This protein binds this small molecule.
Small molecule (SMILES): Cc1ccc(CN(C(=O)N[C@@H](CS(=O)(=O)CC23CC4CC(CC(C4)C2)C3)C(=O)O)C(=O)c2ccc(-c3ccccc3)cc2)cc1

Binding-site contacts:
Ligand atom C3 contacts residue PHE46 of chain 1.G at 3.7 Å (hydrophobic).
Ligand atom O contacts residue ASN85 of chain 1.G at 3.2 Å (h-bond).
Ligand atom C2 contacts residue GLY87 of chain 1.G at 3.7 Å.
Ligand atom C29 contacts residue PHE140 of chain 1.G at 3.8 Å (hydrophobic).
Ligand atom C4 contacts residue PHE46 of chain 1.G at 3.6 Å (hydrophobic).
Ligand atom C14 contacts residue TYR50 of chain 1.G at 3.9 Å (hydrophobic).
Ligand atom C7 contacts residue PHE46 of chain 1.G at 3.8 Å (hydrophobic).
Ligand atom C18 contacts residue GLY87 of chain 1.G at 3.9 Å.
Ligand atom C5 contacts residue TYR50 of chain 1.G at 3.8 Å (hydrophobic).
Ligand atom C12 contacts residue LEU79 of chain 1.G at 3.7 Å (hydrophobic).
Ligand atom C10 contacts residue LEU57 of chain 1.G at 3.8 Å (hydrophobic).
Ligand atom C20 contacts residue TYR144 of chain 1.G at 4.0 Å (hydrophobic).
Ligand atom O3 contacts residue TRP86 of chain 1.G at 3.9 Å.
Ligand atom C6 contacts residue TYR50 of chain 1.G at 3.8 Å (hydrophobic).
Ligand atom C9 contacts residue PHE54 of chain 1.G at 3.7 Å (hydrophobic).
Ligand atom C11 contacts residue LEU79 of chain 1.G at 3.6 Å (hydrophobic).
Ligand atom C20 contacts residue ALA42 of chain 1.G at 3.4 Å (hydrophobic).
Ligand atom C16 contacts residue GLU45 of chain 1.G at 3.7 Å.
Ligand atom O contacts residue ARG88 of chain 1.G at 3.8 Å.
Ligand atom C8 contacts residue TYR50 of chain 1.G at 4.0 Å (hydrophobic).
Ligand atom C2 contacts residue ARG88 of chain 1.G at 3.9 Å.
Ligand atom O3 contacts residue ASN85 of chain 1.G at 3.3 Å (h-bond).
Ligand atom O contacts residue GLY87 of chain 1.G at 3.5 Å.
Ligand atom C8 contacts residue PHE46 of chain 1.G at 3.7 Å (hydrophobic).
Ligand atom C13 contacts residue TYR50 of chain 1.G at 3.4 Å (hydrophobic).
Ligand atom C19 contacts residue PHE46 of chain 1.G at 4.0 Å (hydrophobic).
Ligand atom C11 contacts residue LEU57 of chain 1.G at 3.7 Å (hydrophobic).
Ligand atom C9 contacts residue ALA53 of chain 1.G at 3.6 Å (hydrophobic).
Ligand atom C29 contacts residue TRP86 of chain 1.G at 3.7 Å (hydrophobic).
Ligand atom O2 contacts residue ASN85 of chain 1.G at 3.9 Å.
Ligand atom C28 contacts residue LEU143 of chain 1.G at 3.9 Å (hydrophobic).
Ligand atom O3 contacts residue GLY87 of chain 1.G at 2.9 Å (h-bond).
Ligand atom C32 contacts residue TYR144 of chain 1.G at 3.7 Å (hydrophobic).
Ligand atom C31 contacts residue GLY87 of chain 1.G at 3.6 Å.
Ligand atom C20 contacts residue GLU45 of chain 1.G at 3.9 Å.
Ligand atom C34 contacts residue LEU143 of chain 1.G at 3.5 Å (hydrophobic).
Ligand atom C3 contacts residue ALA91 of chain 1.G at 3.8 Å (hydrophobic).
Ligand atom C19 contacts residue GLY87 of chain 1.G at 3.5 Å.
Ligand atom C10 contacts residue ALA53 of chain 1.G at 3.8 Å (hydrophobic).
Ligand atom C18 contacts residue PHE46 of chain 1.G at 4.0 Å (hydrophobic).

Sequence of chain 1.G:
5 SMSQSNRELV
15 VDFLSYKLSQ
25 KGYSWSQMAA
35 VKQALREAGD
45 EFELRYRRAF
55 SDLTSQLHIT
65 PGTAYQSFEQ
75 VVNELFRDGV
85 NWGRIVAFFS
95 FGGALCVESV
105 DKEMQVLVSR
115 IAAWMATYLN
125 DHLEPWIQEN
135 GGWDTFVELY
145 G